This protein binds this small molecule.
Small molecule (SMILES): Cc1ncc(C[n+]2c([C@H](O)SCCNC(=O)CCNC(=O)[C@H](O)C(C)(C)CO[P](=O)(O)O[P](=O)(O)OC[C@H]3O[C@@H](n4cnc5c(N)ncnc54)[C@H](O)[C@@H]3OP(=O)(O)O)sc(CCO[P](=O)(O)OP(=O)(O)O)c2C)c(N)n1

Sequence of chain 1.B:
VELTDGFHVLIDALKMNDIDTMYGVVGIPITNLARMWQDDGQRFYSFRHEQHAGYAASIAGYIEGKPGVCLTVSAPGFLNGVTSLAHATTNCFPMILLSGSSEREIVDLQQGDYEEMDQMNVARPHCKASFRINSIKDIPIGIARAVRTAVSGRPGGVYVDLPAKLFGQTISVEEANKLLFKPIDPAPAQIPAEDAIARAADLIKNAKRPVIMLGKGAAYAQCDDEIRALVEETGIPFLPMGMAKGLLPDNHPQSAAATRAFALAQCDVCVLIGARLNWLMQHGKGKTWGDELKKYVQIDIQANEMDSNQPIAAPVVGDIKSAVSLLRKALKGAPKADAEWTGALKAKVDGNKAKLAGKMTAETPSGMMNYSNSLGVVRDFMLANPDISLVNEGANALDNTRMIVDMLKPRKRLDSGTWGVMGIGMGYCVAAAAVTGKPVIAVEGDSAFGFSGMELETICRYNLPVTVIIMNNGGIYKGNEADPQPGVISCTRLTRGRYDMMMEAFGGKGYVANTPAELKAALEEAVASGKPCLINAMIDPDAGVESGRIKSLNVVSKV

Sequence of chain 1.A:
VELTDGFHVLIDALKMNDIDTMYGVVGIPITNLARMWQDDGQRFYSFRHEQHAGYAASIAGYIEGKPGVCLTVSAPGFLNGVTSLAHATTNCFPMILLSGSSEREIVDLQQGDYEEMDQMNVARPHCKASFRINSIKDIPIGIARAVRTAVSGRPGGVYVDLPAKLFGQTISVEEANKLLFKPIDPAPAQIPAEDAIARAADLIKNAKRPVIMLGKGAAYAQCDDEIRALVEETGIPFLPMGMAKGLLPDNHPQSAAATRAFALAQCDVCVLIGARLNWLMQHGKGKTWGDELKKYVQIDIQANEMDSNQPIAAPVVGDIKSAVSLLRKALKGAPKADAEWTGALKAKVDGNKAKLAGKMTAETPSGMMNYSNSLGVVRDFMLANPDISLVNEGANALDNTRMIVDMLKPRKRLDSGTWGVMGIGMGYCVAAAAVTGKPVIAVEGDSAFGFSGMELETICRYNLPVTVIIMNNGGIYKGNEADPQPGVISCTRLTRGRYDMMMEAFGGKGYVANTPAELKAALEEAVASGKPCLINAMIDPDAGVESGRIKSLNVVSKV

Binding-site contacts:
Ligand atom N11 contacts residue GLU56 of chain 1.B at 2.6 Å (salt-bridge).
Ligand atom PB contacts residue MG1 of chain 1.D at 3.2 Å.
Ligand atom O2B contacts residue TYR377 of chain 1.A at 2.6 Å (h-bond).
Ligand atom C22 contacts residue ASN358 of chain 1.A at 3.3 Å.
Ligand atom O30 contacts residue ARG408 of chain 1.A at 3.0 Å (salt-bridge).
Ligand atom O2A contacts residue ALA454 of chain 1.A at 3.0 Å (h-bond).
Ligand atom O13 contacts residue ARG408 of chain 1.A at 2.7 Å (salt-bridge).
Ligand atom O2' contacts residue ARG266 of chain 1.A at 3.1 Å (salt-bridge).
Ligand atom C30 contacts residue ARG408 of chain 1.A at 3.2 Å.
Ligand atom O1B contacts residue ALA401 of chain 1.A at 3.2 Å.
Ligand atom N41 contacts residue GLY426 of chain 1.A at 2.8 Å (h-bond).
Ligand atom O2B contacts residue ALA403 of chain 1.A at 3.1 Å (h-bond).
Ligand atom O3A contacts residue ALA401 of chain 1.A at 3.2 Å (h-bond).
Ligand atom C33 contacts residue LEU286 of chain 1.A at 3.1 Å (hydrophobic).
Ligand atom O1A contacts residue SER453 of chain 1.A at 3.0 Å (h-bond).
Ligand atom O2' contacts residue THR265 of chain 1.A at 3.3 Å (h-bond).
Ligand atom O2' contacts residue ALA263 of chain 1.A at 3.2 Å (h-bond).
Ligand atom O81 contacts residue ALA267 of chain 1.A at 2.9 Å (h-bond).
Ligand atom O1A contacts residue ASP452 of chain 1.A at 2.8 Å (salt-bridge).
Ligand atom O1B contacts residue ASN402 of chain 1.A at 2.8 Å (h-bond).
Ligand atom O81 contacts residue ARG266 of chain 1.A at 3.4 Å (salt-bridge).
Ligand atom PA contacts residue MG1 of chain 1.D at 3.4 Å.
Ligand atom O3B contacts residue MG1 of chain 1.D at 2.0 Å.
Ligand atom O3B contacts residue TYR483 of chain 1.A at 3.1 Å (h-bond).
Ligand atom O4' contacts residue MET409 of chain 1.A at 3.1 Å.
Ligand atom O43 contacts residue ARG555 of chain 1.A at 2.9 Å (salt-bridge).
Ligand atom O3B contacts residue GLY481 of chain 1.A at 3.1 Å (h-bond).
Ligand atom C82 contacts residue ALA263 of chain 1.A at 3.3 Å (hydrophobic).
Ligand atom O1A contacts residue GLY481 of chain 1.A at 3.2 Å (h-bond).
Ligand atom O1A contacts residue MG1 of chain 1.D at 2.1 Å.
Ligand atom O3B contacts residue ASN479 of chain 1.A at 3.2 Å (h-bond).
Ligand atom C2' contacts residue ALA263 of chain 1.A at 3.4 Å (hydrophobic).
Ligand atom O71 contacts residue ARG555 of chain 1.A at 3.0 Å (salt-bridge).
Ligand atom O2' contacts residue ALA264 of chain 1.A at 3.1 Å.
Ligand atom O53 contacts residue ARG555 of chain 1.A at 2.9 Å (salt-bridge).
Ligand atom O41 contacts residue TYR120 of chain 1.B at 2.9 Å (h-bond).
Ligand atom C61 contacts residue GLU56 of chain 1.B at 3.3 Å.
Ligand atom O2A contacts residue GLY400 of chain 1.A at 3.3 Å.
Ligand atom C35 contacts residue GLY400 of chain 1.A at 3.2 Å.
Ligand atom N44 contacts residue LEU404 of chain 1.A at 3.3 Å.